Sequence of chain 1.A:
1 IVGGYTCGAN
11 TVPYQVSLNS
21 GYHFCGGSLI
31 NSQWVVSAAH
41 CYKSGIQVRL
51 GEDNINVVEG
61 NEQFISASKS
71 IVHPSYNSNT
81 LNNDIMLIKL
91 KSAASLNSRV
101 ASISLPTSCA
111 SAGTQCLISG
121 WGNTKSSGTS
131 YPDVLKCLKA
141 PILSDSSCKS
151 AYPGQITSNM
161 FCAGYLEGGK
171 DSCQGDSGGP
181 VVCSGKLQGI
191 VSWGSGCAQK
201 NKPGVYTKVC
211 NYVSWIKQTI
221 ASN

A small-molecule ligand and the protein it binds are described below.
Small molecule (SMILES): O[C@@H]1[C@@H](O)[C@H](O)OC[C@H]1O

Binding-site contacts:
Ligand atom C4 contacts residue GLU62 of chain 1.A at 3.8 Å.
Ligand atom C5 contacts residue GLU62 of chain 1.A at 3.6 Å.
Ligand atom O5 contacts residue PHE64 of chain 1.A at 3.8 Å.
Ligand atom O4 contacts residue GLN63 of chain 1.A at 3.9 Å.
Ligand atom C5 contacts residue GLN63 of chain 1.A at 3.7 Å.
Ligand atom C4 contacts residue PHE64 of chain 1.A at 3.8 Å (hydrophobic).
Ligand atom C4 contacts residue GLN63 of chain 1.A at 4.1 Å.
Ligand atom O1 contacts residue PHE64 of chain 1.A at 4.4 Å.
Ligand atom O4 contacts residue PHE64 of chain 1.A at 3.2 Å (h-bond).
Ligand atom O1 contacts residue VAL58 of chain 1.A at 3.9 Å.
Ligand atom C5 contacts residue PHE64 of chain 1.A at 3.1 Å (hydrophobic).
Ligand atom O5 contacts residue GLU62 of chain 1.A at 3.7 Å.
Ligand atom C1 contacts residue PHE64 of chain 1.A at 4.1 Å (hydrophobic).
Ligand atom O4 contacts residue GLU62 of chain 1.A at 4.5 Å.